Sequence of chain 1.Y:
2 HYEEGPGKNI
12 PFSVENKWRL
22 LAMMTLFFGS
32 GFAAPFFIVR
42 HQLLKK

Sequence of chain 1.Q:
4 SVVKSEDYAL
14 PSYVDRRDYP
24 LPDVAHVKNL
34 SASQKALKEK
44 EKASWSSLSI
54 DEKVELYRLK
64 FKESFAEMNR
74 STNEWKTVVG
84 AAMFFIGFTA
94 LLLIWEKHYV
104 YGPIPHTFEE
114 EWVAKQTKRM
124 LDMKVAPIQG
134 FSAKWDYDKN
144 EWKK

Sequence of chain 1.Z:
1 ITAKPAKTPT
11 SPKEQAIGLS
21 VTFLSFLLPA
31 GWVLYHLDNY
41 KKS

A small-molecule ligand and the protein it binds are described below.
Small molecule (SMILES): CCCCCCCCCCO[C@@H]1O[C@H](CO)[C@@H](O[C@H]2O[C@H](CO)[C@@H](O)[C@H](O)[C@H]2O)[C@H](O)[C@H]1O

Binding-site contacts:
Ligand atom C19 contacts residue LEU27 of chain 1.Z at 3.5 Å (hydrophobic).
Ligand atom C40 contacts residue LEU462 of chain 1.N at 4.0 Å (hydrophobic).
Ligand atom C25 contacts residue TRP98 of chain 1.Q at 4.0 Å (hydrophobic).
Ligand atom C43 contacts residue LEU34 of chain 1.Z at 4.0 Å (hydrophobic).
Ligand atom C37 contacts residue LEU34 of chain 1.Z at 3.9 Å (hydrophobic).
Ligand atom C6 contacts residue GLY31 of chain 1.Z at 4.1 Å.
Ligand atom O49 contacts residue LEU28 of chain 1.Z at 2.8 Å (h-bond).
Ligand atom O16 contacts residue LEU28 of chain 1.Z at 3.5 Å.
Ligand atom C34 contacts residue LEU27 of chain 1.Z at 4.1 Å (hydrophobic).
Ligand atom C22 contacts residue TRP98 of chain 1.Q at 4.1 Å (hydrophobic).
Ligand atom C10 contacts residue TYR35 of chain 1.Z at 3.8 Å (hydrophobic).
Ligand atom C11 contacts residue TYR35 of chain 1.Z at 4.0 Å (hydrophobic).
Ligand atom C18 contacts residue TRP98 of chain 1.Q at 3.7 Å (hydrophobic).
Ligand atom C9 contacts residue TYR35 of chain 1.Z at 3.9 Å (hydrophobic).
Ligand atom C25 contacts residue LEU95 of chain 1.Q at 3.6 Å (hydrophobic).
Ligand atom C1 contacts residue TRP32 of chain 1.Z at 3.4 Å (hydrophobic).
Ligand atom O16 contacts residue GLY31 of chain 1.Z at 4.0 Å.
Ligand atom O61 contacts residue TYR102 of chain 1.Q at 3.5 Å.
Ligand atom C4 contacts residue TRP98 of chain 1.Q at 4.0 Å (hydrophobic).
Ligand atom C6 contacts residue TRP98 of chain 1.Q at 3.7 Å (hydrophobic).
Ligand atom O1 contacts residue TYR35 of chain 1.Z at 3.3 Å.
Ligand atom C2 contacts residue TRP32 of chain 1.Z at 3.9 Å (hydrophobic).
Ligand atom O49 contacts residue TRP32 of chain 1.Z at 3.6 Å.
Ligand atom C28 contacts residue LEU27 of chain 1.Z at 3.8 Å (hydrophobic).
Ligand atom C1 contacts residue LEU28 of chain 1.Z at 3.6 Å (hydrophobic).
Ligand atom O16 contacts residue LEU27 of chain 1.Z at 4.0 Å.
Ligand atom O3 contacts residue TRP32 of chain 1.Z at 3.8 Å.
Ligand atom O55 contacts residue TRP32 of chain 1.Z at 3.5 Å.
Ligand atom C1 contacts residue GLY31 of chain 1.Z at 3.6 Å.
Ligand atom C57 contacts residue TRP98 of chain 1.Q at 3.8 Å (hydrophobic).
Ligand atom C31 contacts residue TRP98 of chain 1.Q at 3.7 Å (hydrophobic).
Ligand atom O5 contacts residue TRP98 of chain 1.Q at 3.4 Å.
Ligand atom O61 contacts residue TRP98 of chain 1.Q at 2.8 Å (h-bond).
Ligand atom O6 contacts residue TYR35 of chain 1.Z at 3.5 Å (h-bond).
Ligand atom C19 contacts residue GLY31 of chain 1.Z at 4.1 Å.
Ligand atom C34 contacts residue PHE459 of chain 1.N at 3.9 Å (hydrophobic).
Ligand atom C43 contacts residue PHE37 of chain 1.Y at 3.9 Å (hydrophobic).
Ligand atom O3 contacts residue HIS36 of chain 1.Z at 3.1 Å.
Ligand atom C43 contacts residue PHE459 of chain 1.N at 4.0 Å (hydrophobic).
Ligand atom O16 contacts residue TRP98 of chain 1.Q at 4.1 Å.

Sequence of chain 1.N:
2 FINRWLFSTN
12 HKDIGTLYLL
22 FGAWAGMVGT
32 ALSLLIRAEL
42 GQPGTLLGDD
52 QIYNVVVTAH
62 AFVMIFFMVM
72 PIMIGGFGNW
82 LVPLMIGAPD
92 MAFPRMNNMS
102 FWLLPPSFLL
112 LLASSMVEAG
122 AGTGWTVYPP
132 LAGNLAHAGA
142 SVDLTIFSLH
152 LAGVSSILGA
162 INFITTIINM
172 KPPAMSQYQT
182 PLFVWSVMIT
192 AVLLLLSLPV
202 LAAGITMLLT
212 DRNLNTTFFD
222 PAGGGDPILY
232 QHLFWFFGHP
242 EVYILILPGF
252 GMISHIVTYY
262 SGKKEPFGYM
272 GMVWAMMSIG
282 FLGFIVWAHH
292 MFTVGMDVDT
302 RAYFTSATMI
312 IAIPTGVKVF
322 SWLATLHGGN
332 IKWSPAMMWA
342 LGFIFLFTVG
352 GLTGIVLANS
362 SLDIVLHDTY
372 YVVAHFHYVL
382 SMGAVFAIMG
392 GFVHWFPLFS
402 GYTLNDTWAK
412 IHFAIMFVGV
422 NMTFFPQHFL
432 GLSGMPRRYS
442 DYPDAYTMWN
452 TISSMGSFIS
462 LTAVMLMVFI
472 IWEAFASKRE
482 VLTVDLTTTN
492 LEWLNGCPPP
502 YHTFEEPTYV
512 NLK